This protein binds this small molecule.
Small molecule (SMILES): Cc1csc([C@@]2(CN)[C@@H]3CCN(c4cnc5c(-c6cccc(Cl)c6Cl)[nH]nc5n4)C[C@@H]32)n1

Sequence of chain 1.B:
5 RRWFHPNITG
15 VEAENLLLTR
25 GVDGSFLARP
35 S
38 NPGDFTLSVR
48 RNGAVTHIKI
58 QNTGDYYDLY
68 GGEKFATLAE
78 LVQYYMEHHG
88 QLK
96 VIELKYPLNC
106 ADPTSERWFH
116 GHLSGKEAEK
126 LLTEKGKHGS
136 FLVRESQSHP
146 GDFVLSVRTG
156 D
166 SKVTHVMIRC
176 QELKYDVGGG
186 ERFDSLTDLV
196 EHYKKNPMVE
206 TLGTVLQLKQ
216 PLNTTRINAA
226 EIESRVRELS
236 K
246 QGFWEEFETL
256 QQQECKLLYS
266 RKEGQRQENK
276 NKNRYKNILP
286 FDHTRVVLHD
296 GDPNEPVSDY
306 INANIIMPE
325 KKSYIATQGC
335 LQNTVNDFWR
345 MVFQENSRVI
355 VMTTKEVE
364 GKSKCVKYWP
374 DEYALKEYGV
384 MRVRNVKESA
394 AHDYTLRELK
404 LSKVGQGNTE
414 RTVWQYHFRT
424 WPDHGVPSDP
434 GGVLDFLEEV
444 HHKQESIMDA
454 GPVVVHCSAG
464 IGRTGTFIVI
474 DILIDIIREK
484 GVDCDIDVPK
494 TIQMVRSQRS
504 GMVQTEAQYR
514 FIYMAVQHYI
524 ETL

Binding-site contacts:
Ligand atom N17 contacts residue ARG112 of chain 1.B at 2.9 Å (salt-bridge).
Ligand atom C25 contacts residue PHE114 of chain 1.B at 3.5 Å (hydrophobic).
Ligand atom CL8 contacts residue GLN258 of chain 1.B at 3.4 Å.
Ligand atom C28 contacts residue PHE114 of chain 1.B at 3.6 Å (hydrophobic).
Ligand atom C5 contacts residue THR220 of chain 1.B at 3.6 Å.
Ligand atom N27 contacts residue PHE114 of chain 1.B at 3.0 Å (h-bond).
Ligand atom C31 contacts residue THR109 of chain 1.B at 3.7 Å.
Ligand atom N10 contacts residue GLU251 of chain 1.B at 3.7 Å.
Ligand atom C5 contacts residue ARG112 of chain 1.B at 3.5 Å.
Ligand atom N11 contacts residue GLU251 of chain 1.B at 2.8 Å (salt-bridge).
Ligand atom C24 contacts residue ARG112 of chain 1.B at 3.5 Å.
Ligand atom C18 contacts residue THR220 of chain 1.B at 3.5 Å.
Ligand atom C13 contacts residue THR254 of chain 1.B at 3.4 Å.
Ligand atom C2 contacts residue ARG112 of chain 1.B at 3.7 Å.
Ligand atom C15 contacts residue THR220 of chain 1.B at 3.7 Å.
Ligand atom N11 contacts residue THR254 of chain 1.B at 3.5 Å.
Ligand atom N10 contacts residue PRO492 of chain 1.B at 3.2 Å.
Ligand atom C28 contacts residue GLU250 of chain 1.B at 3.7 Å.
Ligand atom C24 contacts residue HIS115 of chain 1.B at 3.7 Å.
Ligand atom S33 contacts residue GLU250 of chain 1.B at 3.3 Å (salt-bridge).
Ligand atom CL8 contacts residue ARG112 of chain 1.B at 3.4 Å.
Ligand atom C24 contacts residue THR219 of chain 1.B at 3.5 Å.
Ligand atom C26 contacts residue THR254 of chain 1.B at 3.1 Å.
Ligand atom N27 contacts residue THR254 of chain 1.B at 3.4 Å (h-bond).
Ligand atom CL1 contacts residue GLN496 of chain 1.B at 3.4 Å.
Ligand atom C32 contacts residue GLU250 of chain 1.B at 3.3 Å.
Ligand atom N27 contacts residue THR109 of chain 1.B at 2.6 Å (h-bond).
Ligand atom C16 contacts residue THR220 of chain 1.B at 3.5 Å.
Ligand atom N27 contacts residue GLU111 of chain 1.B at 2.8 Å (salt-bridge).
Ligand atom C13 contacts residue THR220 of chain 1.B at 3.7 Å.
Ligand atom N14 contacts residue THR254 of chain 1.B at 3.5 Å.
Ligand atom C22 contacts residue PHE114 of chain 1.B at 3.1 Å (hydrophobic).
Ligand atom C16 contacts residue ARG112 of chain 1.B at 3.6 Å.
Ligand atom N17 contacts residue THR220 of chain 1.B at 3.5 Å.
Ligand atom C30 contacts residue GLU250 of chain 1.B at 3.6 Å.
Ligand atom C26 contacts residue THR109 of chain 1.B at 3.6 Å.
Ligand atom N29 contacts residue THR109 of chain 1.B at 3.5 Å (h-bond).
Ligand atom C23 contacts residue ARG112 of chain 1.B at 3.2 Å.
Ligand atom C7 contacts residue ARG112 of chain 1.B at 3.5 Å.
Ligand atom C23 contacts residue PHE114 of chain 1.B at 3.1 Å (hydrophobic).